This small molecule binds to this protein.
Small molecule (SMILES): CC(=O)N[C@H]1[C@H](O[C@H]2[C@H](O)[C@@H](NC(C)=O)CO[C@@H]2CO)O[C@H](CO)[C@@H](O)[C@@H]1O

Sequence of chain 1.A:
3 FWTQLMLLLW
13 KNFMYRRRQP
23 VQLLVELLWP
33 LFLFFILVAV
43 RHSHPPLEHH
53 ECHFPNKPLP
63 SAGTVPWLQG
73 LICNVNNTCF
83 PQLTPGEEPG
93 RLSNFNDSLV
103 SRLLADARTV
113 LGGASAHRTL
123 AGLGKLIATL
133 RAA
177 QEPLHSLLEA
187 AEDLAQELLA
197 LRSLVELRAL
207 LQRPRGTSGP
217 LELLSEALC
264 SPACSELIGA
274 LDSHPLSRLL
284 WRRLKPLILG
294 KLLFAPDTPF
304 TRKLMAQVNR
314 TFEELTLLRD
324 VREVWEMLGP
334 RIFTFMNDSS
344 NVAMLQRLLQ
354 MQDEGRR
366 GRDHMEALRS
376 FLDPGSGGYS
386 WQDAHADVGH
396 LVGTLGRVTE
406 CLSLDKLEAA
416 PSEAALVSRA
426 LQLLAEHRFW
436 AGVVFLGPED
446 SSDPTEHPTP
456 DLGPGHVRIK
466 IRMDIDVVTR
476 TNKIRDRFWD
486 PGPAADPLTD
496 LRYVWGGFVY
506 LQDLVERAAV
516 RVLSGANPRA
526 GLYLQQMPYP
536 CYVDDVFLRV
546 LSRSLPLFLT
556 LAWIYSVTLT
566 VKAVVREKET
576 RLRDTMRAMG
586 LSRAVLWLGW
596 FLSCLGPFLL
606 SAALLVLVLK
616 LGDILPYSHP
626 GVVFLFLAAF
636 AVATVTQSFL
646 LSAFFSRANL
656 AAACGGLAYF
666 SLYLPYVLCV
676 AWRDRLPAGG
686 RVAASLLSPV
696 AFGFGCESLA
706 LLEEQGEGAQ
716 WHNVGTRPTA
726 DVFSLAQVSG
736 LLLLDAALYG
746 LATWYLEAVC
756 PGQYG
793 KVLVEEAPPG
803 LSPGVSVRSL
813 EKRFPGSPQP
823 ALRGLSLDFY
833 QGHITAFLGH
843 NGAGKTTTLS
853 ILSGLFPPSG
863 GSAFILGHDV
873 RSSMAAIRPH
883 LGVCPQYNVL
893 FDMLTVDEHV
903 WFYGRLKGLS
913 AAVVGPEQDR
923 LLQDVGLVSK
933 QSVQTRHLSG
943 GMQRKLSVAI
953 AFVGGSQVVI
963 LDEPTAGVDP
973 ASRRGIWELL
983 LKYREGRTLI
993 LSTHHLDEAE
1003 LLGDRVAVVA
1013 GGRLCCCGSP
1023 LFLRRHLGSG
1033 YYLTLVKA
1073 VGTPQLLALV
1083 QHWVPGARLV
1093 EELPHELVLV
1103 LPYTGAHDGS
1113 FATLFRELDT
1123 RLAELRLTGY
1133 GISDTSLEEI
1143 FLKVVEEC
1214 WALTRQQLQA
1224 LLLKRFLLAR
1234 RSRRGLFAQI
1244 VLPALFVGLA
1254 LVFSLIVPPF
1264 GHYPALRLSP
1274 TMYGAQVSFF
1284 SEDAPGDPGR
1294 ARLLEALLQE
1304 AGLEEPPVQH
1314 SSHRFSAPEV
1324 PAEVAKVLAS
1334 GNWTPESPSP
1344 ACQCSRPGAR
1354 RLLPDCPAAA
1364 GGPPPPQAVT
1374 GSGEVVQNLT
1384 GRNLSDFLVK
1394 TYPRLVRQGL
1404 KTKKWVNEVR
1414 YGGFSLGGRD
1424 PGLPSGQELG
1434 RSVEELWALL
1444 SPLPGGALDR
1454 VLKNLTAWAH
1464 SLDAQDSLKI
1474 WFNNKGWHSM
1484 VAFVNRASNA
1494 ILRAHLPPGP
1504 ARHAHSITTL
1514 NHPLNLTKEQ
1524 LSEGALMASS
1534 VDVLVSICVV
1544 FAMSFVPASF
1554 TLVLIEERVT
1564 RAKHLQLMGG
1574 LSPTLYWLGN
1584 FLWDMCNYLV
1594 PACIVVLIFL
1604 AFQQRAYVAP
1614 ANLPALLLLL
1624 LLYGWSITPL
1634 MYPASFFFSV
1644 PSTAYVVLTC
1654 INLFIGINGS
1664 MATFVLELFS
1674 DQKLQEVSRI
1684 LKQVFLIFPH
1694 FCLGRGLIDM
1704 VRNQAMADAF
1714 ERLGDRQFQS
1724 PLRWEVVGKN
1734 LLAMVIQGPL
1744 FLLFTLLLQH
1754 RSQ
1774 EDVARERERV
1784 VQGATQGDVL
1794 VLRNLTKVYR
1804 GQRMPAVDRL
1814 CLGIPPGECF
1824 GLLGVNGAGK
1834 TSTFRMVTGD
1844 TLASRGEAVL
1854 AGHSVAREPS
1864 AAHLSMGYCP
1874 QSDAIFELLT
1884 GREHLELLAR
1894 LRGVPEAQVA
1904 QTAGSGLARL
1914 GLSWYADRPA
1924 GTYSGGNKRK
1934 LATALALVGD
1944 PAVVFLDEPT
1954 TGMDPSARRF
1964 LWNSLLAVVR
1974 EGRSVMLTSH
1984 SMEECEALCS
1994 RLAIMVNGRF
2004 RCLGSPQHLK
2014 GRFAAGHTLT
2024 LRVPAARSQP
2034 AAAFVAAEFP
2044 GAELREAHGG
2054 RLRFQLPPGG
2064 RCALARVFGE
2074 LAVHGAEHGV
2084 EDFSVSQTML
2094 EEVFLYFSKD

Binding-site contacts:
Ligand atom O6 contacts residue ASP410 of chain 1.A at 3.3 Å.
Ligand atom C8 contacts residue ASN312 of chain 1.A at 4.5 Å.
Ligand atom O7 contacts residue ASP410 of chain 1.A at 4.0 Å.
Ligand atom C7 contacts residue LEU409 of chain 1.A at 3.5 Å (hydrophobic).
Ligand atom C5 contacts residue ASN312 of chain 1.A at 3.8 Å.
Ligand atom C1 contacts residue GLU316 of chain 1.A at 4.4 Å.
Ligand atom C4 contacts residue ASN312 of chain 1.A at 4.2 Å.
Ligand atom C2 contacts residue ASN312 of chain 1.A at 2.3 Å.
Ligand atom C8 contacts residue PHE315 of chain 1.A at 3.8 Å (hydrophobic).
Ligand atom C7 contacts residue ASN312 of chain 1.A at 3.6 Å.
Ligand atom C1 contacts residue LEU412 of chain 1.A at 4.2 Å (hydrophobic).
Ligand atom N2 contacts residue GLU316 of chain 1.A at 3.5 Å.
Ligand atom O6 contacts residue LEU412 of chain 1.A at 3.8 Å.
Ligand atom O7 contacts residue ASN312 of chain 1.A at 4.2 Å.
Ligand atom C1 contacts residue ASN312 of chain 1.A at 1.4 Å.
Ligand atom C8 contacts residue THR319 of chain 1.A at 4.5 Å.
Ligand atom C6 contacts residue ASP410 of chain 1.A at 3.7 Å.
Ligand atom C3 contacts residue ASN312 of chain 1.A at 3.7 Å.
Ligand atom O6 contacts residue LEU409 of chain 1.A at 4.4 Å.
Ligand atom O5 contacts residue ASN312 of chain 1.A at 2.5 Å (h-bond).
Ligand atom N2 contacts residue ASN312 of chain 1.A at 2.7 Å (h-bond).
Ligand atom C8 contacts residue GLU316 of chain 1.A at 3.5 Å.
Ligand atom O7 contacts residue LEU409 of chain 1.A at 2.8 Å (h-bond).
Ligand atom O5 contacts residue LEU412 of chain 1.A at 3.7 Å.
Ligand atom C8 contacts residue LEU409 of chain 1.A at 3.6 Å (hydrophobic).
Ligand atom C7 contacts residue GLU316 of chain 1.A at 4.0 Å.